Binding-site contacts:
Ligand atom CB contacts residue THR23 of chain 1.A at 3.8 Å.
Ligand atom CZ2 contacts residue ALA44 of chain 1.B at 3.6 Å (hydrophobic).
Ligand atom NE1 contacts residue SER51 of chain 1.A at 3.7 Å.
Ligand atom CZ2 contacts residue THR50 of chain 1.B at 3.8 Å.
Ligand atom CB contacts residue THR28 of chain 1.A at 3.6 Å.
Ligand atom C contacts residue THR47 of chain 1.B at 3.4 Å.
Ligand atom C contacts residue GLY25 of chain 1.A at 3.3 Å.
Ligand atom OXT contacts residue THR50 of chain 1.B at 2.8 Å (h-bond).
Ligand atom CA contacts residue SER51 of chain 1.A at 3.9 Å.
Ligand atom CD1 contacts residue GLN45 of chain 1.B at 3.6 Å.
Ligand atom C contacts residue SER51 of chain 1.A at 3.5 Å.
Ligand atom CE3 contacts residue HIS31 of chain 1.B at 3.9 Å.
Ligand atom O contacts residue GLY25 of chain 1.A at 3.1 Å (h-bond).
Ligand atom CE2 contacts residue GLN45 of chain 1.B at 3.6 Å.
Ligand atom CE2 contacts residue THR50 of chain 1.B at 3.7 Å.
Ligand atom O contacts residue THR47 of chain 1.B at 3.5 Å.
Ligand atom OXT contacts residue GLY25 of chain 1.A at 3.9 Å.
Ligand atom OXT contacts residue THR47 of chain 1.B at 2.4 Å (h-bond).
Ligand atom CD1 contacts residue THR47 of chain 1.B at 3.6 Å.
Ligand atom CG contacts residue SER51 of chain 1.A at 3.6 Å.
Ligand atom CH2 contacts residue GLY21 of chain 1.B at 3.7 Å.
Ligand atom CD1 contacts residue SER51 of chain 1.A at 3.2 Å.
Ligand atom O contacts residue ARG24 of chain 1.A at 3.7 Å.
Ligand atom CD2 contacts residue THR50 of chain 1.B at 3.7 Å.
Ligand atom O contacts residue SER51 of chain 1.A at 2.9 Å (h-bond).
Ligand atom CZ3 contacts residue GLY21 of chain 1.B at 3.6 Å.
Ligand atom C contacts residue THR50 of chain 1.B at 3.9 Å.
Ligand atom NE1 contacts residue ALA44 of chain 1.B at 3.8 Å.
Ligand atom NE1 contacts residue GLN45 of chain 1.B at 2.6 Å (h-bond).
Ligand atom CA contacts residue GLY25 of chain 1.A at 3.5 Å.
Ligand atom N contacts residue THR28 of chain 1.A at 3.0 Å (h-bond).
Ligand atom CA contacts residue THR23 of chain 1.A at 3.8 Å.
Ligand atom OXT contacts residue HIS49 of chain 1.B at 3.8 Å.
Ligand atom CE2 contacts residue ALA44 of chain 1.B at 3.8 Å (hydrophobic).
Ligand atom CB contacts residue SER51 of chain 1.A at 3.3 Å.
Ligand atom N contacts residue THR23 of chain 1.A at 2.9 Å (h-bond).
Ligand atom CZ2 contacts residue ILE53 of chain 1.B at 3.6 Å (hydrophobic).
Ligand atom N contacts residue ASP27 of chain 1.A at 3.3 Å (salt-bridge).
Ligand atom N contacts residue GLY25 of chain 1.A at 2.7 Å (h-bond).
Ligand atom CA contacts residue THR28 of chain 1.A at 3.3 Å.

Sequence of chain 1.B:
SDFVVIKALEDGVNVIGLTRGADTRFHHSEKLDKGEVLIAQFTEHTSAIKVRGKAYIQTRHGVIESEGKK

Sequence of chain 1.A:
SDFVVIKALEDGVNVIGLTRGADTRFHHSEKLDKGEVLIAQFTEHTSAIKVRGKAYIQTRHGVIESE

This protein binds this small molecule.
Small molecule (SMILES): N[C@@H](Cc1c[nH]c2ccccc12)C(=O)O